This small molecule binds to this protein.
Small molecule (SMILES): CC(=O)N[C@H]1[C@H](O[C@H]2[C@H](O)[C@@H](NC(C)=O)CO[C@@H]2CO)O[C@H](CO)[C@@H](O)[C@@H]1O

Sequence of chain 1.B:
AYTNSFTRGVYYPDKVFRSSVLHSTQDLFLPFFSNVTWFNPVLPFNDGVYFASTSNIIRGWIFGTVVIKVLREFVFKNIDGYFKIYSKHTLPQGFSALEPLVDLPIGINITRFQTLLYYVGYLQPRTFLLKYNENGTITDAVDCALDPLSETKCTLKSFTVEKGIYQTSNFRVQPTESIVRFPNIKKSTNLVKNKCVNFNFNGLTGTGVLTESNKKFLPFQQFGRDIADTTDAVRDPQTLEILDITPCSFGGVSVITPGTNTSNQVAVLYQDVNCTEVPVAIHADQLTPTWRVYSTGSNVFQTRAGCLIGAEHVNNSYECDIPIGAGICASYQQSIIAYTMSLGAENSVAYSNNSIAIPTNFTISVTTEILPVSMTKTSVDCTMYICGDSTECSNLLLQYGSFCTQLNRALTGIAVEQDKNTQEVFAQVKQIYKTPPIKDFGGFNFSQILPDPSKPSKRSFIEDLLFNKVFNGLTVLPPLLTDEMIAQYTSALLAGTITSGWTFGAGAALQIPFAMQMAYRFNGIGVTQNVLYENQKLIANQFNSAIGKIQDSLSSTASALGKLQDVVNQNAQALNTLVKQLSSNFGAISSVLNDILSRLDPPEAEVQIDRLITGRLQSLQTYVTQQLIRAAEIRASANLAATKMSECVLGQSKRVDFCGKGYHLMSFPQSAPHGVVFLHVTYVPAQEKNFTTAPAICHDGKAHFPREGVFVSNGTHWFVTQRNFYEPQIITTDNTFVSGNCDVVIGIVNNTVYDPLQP

Binding-site contacts:
Ligand atom C6 contacts residue PHE1122 of chain 1.B at 3.9 Å (hydrophobic).
Ligand atom C8 contacts residue ASN1117 of chain 1.B at 4.0 Å.
Ligand atom C4 contacts residue ASN1117 of chain 1.B at 4.3 Å.
Ligand atom C3 contacts residue THR1119 of chain 1.B at 3.4 Å.
Ligand atom C7 contacts residue THR1119 of chain 1.B at 4.2 Å.
Ligand atom C5 contacts residue HIS1120 of chain 1.B at 3.8 Å.
Ligand atom O3 contacts residue THR1119 of chain 1.B at 4.3 Å.
Ligand atom C4 contacts residue HIS1120 of chain 1.B at 4.1 Å.
Ligand atom C5 contacts residue ASN1117 of chain 1.B at 3.7 Å.
Ligand atom C1 contacts residue THR1119 of chain 1.B at 3.4 Å.
Ligand atom C3 contacts residue HIS1120 of chain 1.B at 4.0 Å.
Ligand atom O4 contacts residue HIS1120 of chain 1.B at 3.8 Å.
Ligand atom O5 contacts residue ASN1117 of chain 1.B at 2.4 Å (h-bond).
Ligand atom N2 contacts residue THR1119 of chain 1.B at 3.1 Å (h-bond).
Ligand atom C5 contacts residue PHE1122 of chain 1.B at 4.3 Å (hydrophobic).
Ligand atom C4 contacts residue THR1119 of chain 1.B at 4.5 Å.
Ligand atom C7 contacts residue ASN1117 of chain 1.B at 3.7 Å.
Ligand atom O7 contacts residue ASN1117 of chain 1.B at 4.2 Å.
Ligand atom C2 contacts residue THR1119 of chain 1.B at 3.4 Å.
Ligand atom O5 contacts residue PHE1122 of chain 1.B at 4.1 Å.
Ligand atom O5 contacts residue THR1119 of chain 1.B at 4.4 Å.
Ligand atom N2 contacts residue ASN1117 of chain 1.B at 2.8 Å (h-bond).
Ligand atom C8 contacts residue THR1119 of chain 1.B at 3.8 Å.
Ligand atom C1 contacts residue ASN1117 of chain 1.B at 1.4 Å.
Ligand atom C2 contacts residue ASN1117 of chain 1.B at 2.4 Å.
Ligand atom C3 contacts residue ASN1117 of chain 1.B at 3.8 Å.
Ligand atom C5 contacts residue THR1119 of chain 1.B at 4.5 Å.